Sequence of chain 2.C:
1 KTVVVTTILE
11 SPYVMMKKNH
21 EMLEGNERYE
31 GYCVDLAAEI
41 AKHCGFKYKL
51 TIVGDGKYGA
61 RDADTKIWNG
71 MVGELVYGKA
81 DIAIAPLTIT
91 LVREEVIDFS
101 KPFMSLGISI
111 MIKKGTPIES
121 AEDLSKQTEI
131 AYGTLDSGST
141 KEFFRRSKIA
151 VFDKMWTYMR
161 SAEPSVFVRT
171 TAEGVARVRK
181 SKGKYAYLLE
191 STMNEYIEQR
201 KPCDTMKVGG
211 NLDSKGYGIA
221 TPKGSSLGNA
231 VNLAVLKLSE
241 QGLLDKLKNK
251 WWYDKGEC

Binding-site contacts:
Ligand atom N contacts residue GLU190 of chain 2.C at 2.8 Å (salt-bridge).
Ligand atom OE2 contacts residue LEU135 of chain 2.C at 4.3 Å.
Ligand atom CA contacts residue TYR58 of chain 2.C at 4.0 Å (hydrophobic).
Ligand atom OE1 contacts residue THR140 of chain 2.C at 2.5 Å (h-bond).
Ligand atom O contacts residue GLY138 of chain 2.C at 3.3 Å.
Ligand atom CG contacts residue LEU135 of chain 2.C at 3.9 Å (hydrophobic).
Ligand atom CA contacts residue SER139 of chain 2.C at 3.4 Å.
Ligand atom CG contacts residue GLU190 of chain 2.C at 3.7 Å.
Ligand atom OE2 contacts residue GLY138 of chain 2.C at 3.6 Å.
Ligand atom O contacts residue TYR58 of chain 2.C at 3.3 Å.
Ligand atom C contacts residue THR88 of chain 2.C at 3.6 Å.
Ligand atom N contacts residue THR88 of chain 2.C at 3.0 Å (h-bond).
Ligand atom OE2 contacts residue THR140 of chain 2.C at 3.1 Å (h-bond).
Ligand atom CA contacts residue PRO86 of chain 2.C at 4.1 Å (hydrophobic).
Ligand atom CD contacts residue GLU190 of chain 2.C at 4.1 Å.
Ligand atom C contacts residue SER139 of chain 2.C at 3.5 Å.
Ligand atom CB contacts residue LEU135 of chain 2.C at 4.1 Å (hydrophobic).
Ligand atom CB contacts residue GLU190 of chain 2.C at 4.1 Å.
Ligand atom OXT contacts residue THR88 of chain 2.C at 2.9 Å (h-bond).
Ligand atom N contacts residue PRO86 of chain 2.C at 2.9 Å (h-bond).
Ligand atom OE2 contacts residue SER139 of chain 2.C at 3.2 Å (h-bond).
Ligand atom OXT contacts residue ARG93 of chain 2.C at 2.7 Å (salt-bridge).
Ligand atom OXT contacts residue LEU87 of chain 2.C at 3.7 Å.
Ligand atom N contacts residue SER139 of chain 2.C at 4.2 Å.
Ligand atom CA contacts residue THR88 of chain 2.C at 3.4 Å.
Ligand atom OXT contacts residue TYR58 of chain 2.C at 3.6 Å.
Ligand atom OXT contacts residue SER139 of chain 2.C at 4.0 Å.
Ligand atom CD contacts residue THR140 of chain 2.C at 3.2 Å.
Ligand atom C contacts residue ARG93 of chain 2.C at 3.4 Å.
Ligand atom CB contacts residue TYR58 of chain 2.C at 3.5 Å (hydrophobic).
Ligand atom OXT contacts residue PRO86 of chain 2.C at 3.7 Å.
Ligand atom CA contacts residue GLU190 of chain 2.C at 3.4 Å.
Ligand atom C contacts residue PRO86 of chain 2.C at 4.3 Å (hydrophobic).
Ligand atom C contacts residue TYR58 of chain 2.C at 3.6 Å (hydrophobic).
Ligand atom N contacts residue TYR58 of chain 2.C at 4.0 Å.
Ligand atom O contacts residue ARG93 of chain 2.C at 2.8 Å (salt-bridge).
Ligand atom N contacts residue TYR217 of chain 2.C at 3.7 Å.
Ligand atom CD contacts residue LEU135 of chain 2.C at 4.2 Å (hydrophobic).
Ligand atom OE1 contacts residue GLU190 of chain 2.C at 3.9 Å.
Ligand atom O contacts residue SER139 of chain 2.C at 3.0 Å (h-bond).

This small molecule binds to this protein.
Small molecule (SMILES): N[C@@H](CCC(=O)O)C(=O)O